Sequence of chain 1.A:
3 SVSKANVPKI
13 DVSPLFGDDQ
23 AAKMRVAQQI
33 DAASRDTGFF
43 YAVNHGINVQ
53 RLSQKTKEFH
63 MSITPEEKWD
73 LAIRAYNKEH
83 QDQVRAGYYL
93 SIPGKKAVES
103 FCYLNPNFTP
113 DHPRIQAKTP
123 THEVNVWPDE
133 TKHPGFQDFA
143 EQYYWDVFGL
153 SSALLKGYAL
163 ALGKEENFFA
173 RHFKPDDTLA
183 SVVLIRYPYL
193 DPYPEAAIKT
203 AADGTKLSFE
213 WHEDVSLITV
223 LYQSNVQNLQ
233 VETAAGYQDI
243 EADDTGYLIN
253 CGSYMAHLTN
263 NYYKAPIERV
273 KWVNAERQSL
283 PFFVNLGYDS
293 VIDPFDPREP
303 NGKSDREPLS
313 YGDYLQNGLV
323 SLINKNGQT

This small molecule binds to this protein.
Small molecule (SMILES): CC(C)[C@@H](NC(=O)[C@H](CS)NC(=O)CCC[C@H](N)C(=O)O)C(=O)O

Binding-site contacts:
Ligand atom O20 contacts residue LEU321 of chain 1.A at 3.7 Å.
Ligand atom C31 contacts residue SER281 of chain 1.A at 3.7 Å.
Ligand atom C16 contacts residue HIS214 of chain 1.A at 3.1 Å.
Ligand atom S17 contacts residue HIS214 of chain 1.A at 3.3 Å (h-bond).
Ligand atom O42 contacts residue TYR189 of chain 1.A at 2.7 Å (h-bond).
Ligand atom C3 contacts residue LEU321 of chain 1.A at 4.0 Å (hydrophobic).
Ligand atom C16 contacts residue PHE211 of chain 1.A at 3.6 Å (hydrophobic).
Ligand atom C32 contacts residue SER281 of chain 1.A at 3.6 Å.
Ligand atom O43 contacts residue TYR189 of chain 1.A at 3.4 Å.
Ligand atom O18 contacts residue PHE285 of chain 1.A at 3.3 Å.
Ligand atom C31 contacts residue ILE187 of chain 1.A at 3.8 Å (hydrophobic).
Ligand atom O43 contacts residue SER281 of chain 1.A at 2.7 Å (h-bond).
Ligand atom C4 contacts residue PHE285 of chain 1.A at 3.9 Å (hydrophobic).
Ligand atom C30 contacts residue ILE187 of chain 1.A at 3.7 Å (hydrophobic).
Ligand atom O18 contacts residue ILE187 of chain 1.A at 3.8 Å.
Ligand atom N14 contacts residue CYS104 of chain 1.A at 3.7 Å.
Ligand atom C30 contacts residue SER281 of chain 1.A at 3.8 Å.
Ligand atom C1 contacts residue CYS104 of chain 1.A at 3.9 Å (hydrophobic).
Ligand atom C33 contacts residue LEU231 of chain 1.A at 3.7 Å (hydrophobic).
Ligand atom S17 contacts residue FE1 of chain 1.G at 2.3 Å.
Ligand atom S17 contacts residue ASP216 of chain 1.A at 3.0 Å (salt-bridge).
Ligand atom C31 contacts residue TYR189 of chain 1.A at 3.5 Å (hydrophobic).
Ligand atom O19 contacts residue SER183 of chain 1.A at 2.7 Å (h-bond).
Ligand atom C1 contacts residue ARG87 of chain 1.A at 3.6 Å.
Ligand atom O18 contacts residue PRO283 of chain 1.A at 3.7 Å.
Ligand atom O15 contacts residue THR331 of chain 1.A at 3.9 Å.
Ligand atom C2 contacts residue CYS104 of chain 1.A at 3.9 Å (hydrophobic).
Ligand atom S17 contacts residue PHE285 of chain 1.A at 3.7 Å.
Ligand atom N11 contacts residue PHE285 of chain 1.A at 3.5 Å.
Ligand atom O20 contacts residue ARG87 of chain 1.A at 2.8 Å (salt-bridge).
Ligand atom C37 contacts residue PRO283 of chain 1.A at 3.8 Å (hydrophobic).
Ligand atom N14 contacts residue TYR91 of chain 1.A at 3.0 Å (h-bond).
Ligand atom C16 contacts residue FE1 of chain 1.G at 3.2 Å.
Ligand atom O19 contacts residue ARG87 of chain 1.A at 2.9 Å (salt-bridge).
Ligand atom O42 contacts residue VAL272 of chain 1.A at 3.8 Å.
Ligand atom C37 contacts residue LEU223 of chain 1.A at 3.9 Å (hydrophobic).
Ligand atom C10 contacts residue LEU324 of chain 1.A at 3.8 Å (hydrophobic).
Ligand atom C33 contacts residue GLU270 of chain 1.A at 3.5 Å.
Ligand atom O43 contacts residue GLN225 of chain 1.A at 3.8 Å.
Ligand atom C1 contacts residue SER183 of chain 1.A at 3.7 Å.